Binding-site contacts:
Ligand atom C21 contacts residue PRO144 of chain 1.A at 3.8 Å (hydrophobic).
Ligand atom C17 contacts residue TYR229 of chain 1.A at 4.1 Å (hydrophobic).
Ligand atom C8 contacts residue GLU266 of chain 1.A at 4.3 Å.
Ligand atom C22 contacts residue VAL147 of chain 1.A at 4.2 Å (hydrophobic).
Ligand atom C1 contacts residue ASN149 of chain 1.A at 4.0 Å.
Ligand atom C22 contacts residue TYR187 of chain 1.A at 3.4 Å (hydrophobic).
Ligand atom C19 contacts residue PRO144 of chain 1.A at 4.2 Å (hydrophobic).
Ligand atom C22 contacts residue GLU253 of chain 1.A at 3.1 Å.
Ligand atom C16 contacts residue TYR229 of chain 1.A at 4.3 Å (hydrophobic).
Ligand atom C15 contacts residue PRO144 of chain 1.A at 4.0 Å (hydrophobic).
Ligand atom N23 contacts residue TYR152 of chain 1.A at 3.5 Å.
Ligand atom C7 contacts residue PHE224 of chain 1.A at 3.8 Å (hydrophobic).
Ligand atom C15 contacts residue PHE224 of chain 1.A at 3.9 Å (hydrophobic).
Ligand atom C21 contacts residue ILE255 of chain 1.A at 4.4 Å (hydrophobic).
Ligand atom C4 contacts residue VAL147 of chain 1.A at 3.9 Å (hydrophobic).
Ligand atom C10 contacts residue GLU266 of chain 1.A at 4.3 Å.
Ligand atom C9 contacts residue GLU266 of chain 1.A at 3.4 Å.
Ligand atom C9 contacts residue TYR268 of chain 1.A at 3.8 Å (hydrophobic).
Ligand atom C16 contacts residue PRO144 of chain 1.A at 4.1 Å (hydrophobic).
Ligand atom C18 contacts residue PRO144 of chain 1.A at 4.2 Å (hydrophobic).
Ligand atom C22 contacts residue ILE255 of chain 1.A at 3.1 Å (hydrophobic).
Ligand atom C18 contacts residue PHE224 of chain 1.A at 4.4 Å (hydrophobic).
Ligand atom C17 contacts residue PRO144 of chain 1.A at 4.2 Å (hydrophobic).
Ligand atom C17 contacts residue PHE224 of chain 1.A at 4.0 Å (hydrophobic).
Ligand atom C21 contacts residue GLU253 of chain 1.A at 4.3 Å.
Ligand atom N23 contacts residue ASN149 of chain 1.A at 4.5 Å.
Ligand atom C21 contacts residue VAL147 of chain 1.A at 3.9 Å (hydrophobic).
Ligand atom C10 contacts residue TYR268 of chain 1.A at 4.0 Å (hydrophobic).
Ligand atom C19 contacts residue PHE224 of chain 1.A at 4.4 Å (hydrophobic).
Ligand atom C3 contacts residue ASN149 of chain 1.A at 4.3 Å.
Ligand atom C20 contacts residue PRO144 of chain 1.A at 4.0 Å (hydrophobic).
Ligand atom C20 contacts residue PHE224 of chain 1.A at 4.1 Å (hydrophobic).
Ligand atom N24 contacts residue PHE224 of chain 1.A at 3.9 Å.
Ligand atom C16 contacts residue PHE224 of chain 1.A at 3.7 Å (hydrophobic).
Ligand atom N23 contacts residue TYR170 of chain 1.A at 3.7 Å.
Ligand atom C8 contacts residue PHE224 of chain 1.A at 4.1 Å (hydrophobic).
Ligand atom C21 contacts residue TYR187 of chain 1.A at 4.1 Å (hydrophobic).
Ligand atom C2 contacts residue ASN149 of chain 1.A at 3.4 Å.
Ligand atom C4 contacts residue ILE255 of chain 1.A at 4.1 Å (hydrophobic).
Ligand atom N24 contacts residue GLU266 of chain 1.A at 4.1 Å.

Sequence of chain 1.A:
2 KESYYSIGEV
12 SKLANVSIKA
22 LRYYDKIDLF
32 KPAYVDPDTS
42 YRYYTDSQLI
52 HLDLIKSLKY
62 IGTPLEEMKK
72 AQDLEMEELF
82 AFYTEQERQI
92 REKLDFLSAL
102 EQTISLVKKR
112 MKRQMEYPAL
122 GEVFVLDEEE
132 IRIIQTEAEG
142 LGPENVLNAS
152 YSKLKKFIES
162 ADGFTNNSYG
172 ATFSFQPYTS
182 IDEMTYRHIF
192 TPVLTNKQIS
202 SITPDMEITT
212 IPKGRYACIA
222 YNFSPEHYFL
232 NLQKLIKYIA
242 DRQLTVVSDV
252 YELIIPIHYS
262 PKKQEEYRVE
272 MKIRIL

A small-molecule ligand and the protein it binds are described below.
Small molecule (SMILES): CC[n+]1c(-c2ccccc2)c2cc(N)ccc2c2ccc(N)cc21